This small molecule binds to this protein.
Small molecule (SMILES): Nc1ccccc1-c1cccc(O)c1O

Binding-site contacts:
Ligand atom CB4 contacts residue ILE184 of chain 1.C at 3.6 Å (hydrophobic).
Ligand atom CA2 contacts residue PHE329 of chain 1.C at 3.8 Å (hydrophobic).
Ligand atom CB3 contacts residue ILE262 of chain 1.C at 3.4 Å (hydrophobic).
Ligand atom CB4 contacts residue ALA259 of chain 1.C at 3.3 Å (hydrophobic).
Ligand atom CB2 contacts residue ILE184 of chain 1.C at 3.9 Å (hydrophobic).
Ligand atom CA6 contacts residue VAL272 of chain 1.C at 3.7 Å (hydrophobic).
Ligand atom N1 contacts residue ILE262 of chain 1.C at 3.9 Å.
Ligand atom CB2 contacts residue ILE262 of chain 1.C at 3.9 Å (hydrophobic).
Ligand atom OA3 contacts residue ASP333 of chain 1.C at 2.7 Å (salt-bridge).
Ligand atom OA2 contacts residue HIS187 of chain 1.C at 3.5 Å (h-bond).
Ligand atom N1 contacts residue GLY178 of chain 1.C at 3.6 Å.
Ligand atom CA6 contacts residue PHE329 of chain 1.C at 4.0 Å (hydrophobic).
Ligand atom CB5 contacts residue ALA259 of chain 1.C at 3.5 Å (hydrophobic).
Ligand atom CA3 contacts residue ASP333 of chain 1.C at 3.5 Å.
Ligand atom CB5 contacts residue LEU200 of chain 1.C at 3.9 Å (hydrophobic).
Ligand atom N1 contacts residue HIS183 of chain 1.C at 3.7 Å.
Ligand atom CA1 contacts residue PHE329 of chain 1.C at 3.7 Å (hydrophobic).
Ligand atom CA4 contacts residue ASN330 of chain 1.C at 2.8 Å.
Ligand atom CA2 contacts residue FE1 of chain 1.RA at 2.9 Å.
Ligand atom OA2 contacts residue FE1 of chain 1.RA at 2.2 Å.
Ligand atom CB5 contacts residue PHE275 of chain 1.C at 4.1 Å (hydrophobic).
Ligand atom CA2 contacts residue HIS183 of chain 1.C at 3.9 Å.
Ligand atom CA5 contacts residue PHE275 of chain 1.C at 3.9 Å (hydrophobic).
Ligand atom OA3 contacts residue ASN330 of chain 1.C at 3.4 Å (h-bond).
Ligand atom CB3 contacts residue ILE184 of chain 1.C at 3.4 Å (hydrophobic).
Ligand atom CB6 contacts residue PHE329 of chain 1.C at 3.9 Å (hydrophobic).
Ligand atom OA3 contacts residue FE1 of chain 1.RA at 2.2 Å.
Ligand atom OA2 contacts residue ASP333 of chain 1.C at 4.1 Å.
Ligand atom CA6 contacts residue PHE275 of chain 1.C at 3.6 Å (hydrophobic).
Ligand atom OA3 contacts residue HIS183 of chain 1.C at 3.6 Å.
Ligand atom OA2 contacts residue HIS183 of chain 1.C at 2.6 Å (h-bond).
Ligand atom CA4 contacts residue GLU284 of chain 1.C at 3.9 Å.
Ligand atom CB3 contacts residue ALA259 of chain 1.C at 3.9 Å (hydrophobic).
Ligand atom CB6 contacts residue PHE275 of chain 1.C at 3.5 Å (hydrophobic).
Ligand atom CA4 contacts residue GLN282 of chain 1.C at 3.8 Å.
Ligand atom OA3 contacts residue HIS187 of chain 1.C at 3.9 Å.
Ligand atom CA3 contacts residue FE1 of chain 1.RA at 2.9 Å.
Ligand atom CA5 contacts residue ASN330 of chain 1.C at 3.7 Å.
Ligand atom CA3 contacts residue ASN330 of chain 1.C at 3.3 Å.
Ligand atom CA5 contacts residue GLN282 of chain 1.C at 3.6 Å.

Sequence of chain 1.C:
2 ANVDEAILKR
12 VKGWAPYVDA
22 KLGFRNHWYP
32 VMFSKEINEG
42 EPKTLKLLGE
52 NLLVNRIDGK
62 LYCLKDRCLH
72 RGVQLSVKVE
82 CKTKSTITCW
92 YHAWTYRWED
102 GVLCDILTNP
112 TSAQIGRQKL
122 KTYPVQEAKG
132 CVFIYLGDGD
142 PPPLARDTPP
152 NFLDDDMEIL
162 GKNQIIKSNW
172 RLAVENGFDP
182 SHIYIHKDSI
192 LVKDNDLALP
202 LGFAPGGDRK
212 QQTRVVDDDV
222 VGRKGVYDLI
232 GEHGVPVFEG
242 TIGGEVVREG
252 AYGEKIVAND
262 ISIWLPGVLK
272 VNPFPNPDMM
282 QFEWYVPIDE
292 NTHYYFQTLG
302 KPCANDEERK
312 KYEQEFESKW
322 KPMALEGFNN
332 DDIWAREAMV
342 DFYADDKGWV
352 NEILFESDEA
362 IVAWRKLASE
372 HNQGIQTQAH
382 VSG